This small molecule binds to this protein.
Small molecule (SMILES): O=C(O)[C@@H]1O[C@H](O[C@H]2[C@@H](OS(=O)(=O)O)O[C@@H](O)[C@H](NS(=O)(=O)O)[C@H]2O)[C@@H](OS(=O)(=O)O)[C@H](O)[C@@H]1O

Sequence of chain 5.B:
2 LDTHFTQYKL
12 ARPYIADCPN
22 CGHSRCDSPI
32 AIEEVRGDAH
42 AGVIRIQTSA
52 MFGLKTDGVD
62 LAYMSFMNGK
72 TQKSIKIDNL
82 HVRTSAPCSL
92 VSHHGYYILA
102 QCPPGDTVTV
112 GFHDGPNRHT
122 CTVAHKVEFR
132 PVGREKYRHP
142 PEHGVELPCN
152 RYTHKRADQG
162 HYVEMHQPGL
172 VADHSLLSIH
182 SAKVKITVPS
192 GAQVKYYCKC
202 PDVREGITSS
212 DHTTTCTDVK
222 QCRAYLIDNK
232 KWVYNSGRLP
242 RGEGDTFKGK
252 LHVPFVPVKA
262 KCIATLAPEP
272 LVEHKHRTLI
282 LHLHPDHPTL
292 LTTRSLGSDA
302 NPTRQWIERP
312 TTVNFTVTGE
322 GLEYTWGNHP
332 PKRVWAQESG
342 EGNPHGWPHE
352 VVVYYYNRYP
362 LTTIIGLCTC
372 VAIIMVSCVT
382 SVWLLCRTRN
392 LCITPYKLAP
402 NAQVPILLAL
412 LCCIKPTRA

Binding-site contacts:
Ligand atom O5 contacts residue ARG157 of chain 5.B at 3.8 Å.
Ligand atom OAH contacts residue LEU2 of chain 5.B at 2.8 Å (h-bond).
Ligand atom C4 contacts residue LYS156 of chain 5.B at 4.0 Å.
Ligand atom C2 contacts residue ALA158 of chain 5.B at 3.7 Å (hydrophobic).
Ligand atom OAH contacts residue ARG157 of chain 5.B at 3.1 Å (salt-bridge).
Ligand atom C6 contacts residue HIS155 of chain 5.B at 3.4 Å.
Ligand atom OAH contacts residue THR4 of chain 5.B at 3.7 Å.
Ligand atom O4 contacts residue LYS156 of chain 5.B at 3.5 Å.
Ligand atom C5 contacts residue LEU62 of chain 5.B at 3.8 Å (hydrophobic).
Ligand atom OAF contacts residue ARG157 of chain 5.B at 2.8 Å (salt-bridge).
Ligand atom O3 contacts residue ALA158 of chain 5.B at 3.0 Å (h-bond).
Ligand atom O5B contacts residue LYS156 of chain 5.B at 3.3 Å.
Ligand atom O4 contacts residue HIS155 of chain 5.B at 3.5 Å (h-bond).
Ligand atom C6 contacts residue HIS94 of chain 5.B at 3.9 Å.
Ligand atom C3 contacts residue ALA158 of chain 5.B at 4.0 Å (hydrophobic).
Ligand atom C6 contacts residue LEU62 of chain 5.B at 3.5 Å (hydrophobic).
Ligand atom C6 contacts residue SER93 of chain 5.B at 4.0 Å.
Ligand atom OAH contacts residue ASP3 of chain 5.B at 4.0 Å.
Ligand atom O3 contacts residue LYS156 of chain 5.B at 3.0 Å.
Ligand atom SAG contacts residue THR4 of chain 5.B at 3.9 Å.
Ligand atom O6A contacts residue SER93 of chain 5.B at 3.2 Å.
Ligand atom C5 contacts residue HIS155 of chain 5.B at 4.0 Å.
Ligand atom O6B contacts residue HIS155 of chain 5.B at 3.3 Å (h-bond).
Ligand atom OAF contacts residue THR4 of chain 5.B at 2.9 Å (h-bond).
Ligand atom O6A contacts residue HIS155 of chain 5.B at 3.8 Å.
Ligand atom O6A contacts residue LEU62 of chain 5.B at 3.4 Å.
Ligand atom O6B contacts residue HIS94 of chain 5.B at 4.0 Å.
Ligand atom OAF contacts residue ALA158 of chain 5.B at 3.3 Å.
Ligand atom O5 contacts residue LYS156 of chain 5.B at 3.4 Å.
Ligand atom C3 contacts residue ARG157 of chain 5.B at 3.7 Å.
Ligand atom O3 contacts residue ARG157 of chain 5.B at 3.3 Å (salt-bridge).
Ligand atom O6B contacts residue LEU62 of chain 5.B at 4.0 Å.
Ligand atom O6A contacts residue HIS94 of chain 5.B at 3.2 Å (h-bond).
Ligand atom O5 contacts residue HIS155 of chain 5.B at 3.6 Å.
Ligand atom C3 contacts residue LYS156 of chain 5.B at 4.0 Å.
Ligand atom OBI contacts residue LYS156 of chain 5.B at 4.0 Å.
Ligand atom O6B contacts residue ARG157 of chain 5.B at 3.3 Å (salt-bridge).
Ligand atom O4 contacts residue SER93 of chain 5.B at 3.0 Å (h-bond).
Ligand atom O6B contacts residue LYS156 of chain 5.B at 3.3 Å.
Ligand atom SAG contacts residue ARG157 of chain 5.B at 3.6 Å (salt-bridge).